Sequence of chain 1.A:
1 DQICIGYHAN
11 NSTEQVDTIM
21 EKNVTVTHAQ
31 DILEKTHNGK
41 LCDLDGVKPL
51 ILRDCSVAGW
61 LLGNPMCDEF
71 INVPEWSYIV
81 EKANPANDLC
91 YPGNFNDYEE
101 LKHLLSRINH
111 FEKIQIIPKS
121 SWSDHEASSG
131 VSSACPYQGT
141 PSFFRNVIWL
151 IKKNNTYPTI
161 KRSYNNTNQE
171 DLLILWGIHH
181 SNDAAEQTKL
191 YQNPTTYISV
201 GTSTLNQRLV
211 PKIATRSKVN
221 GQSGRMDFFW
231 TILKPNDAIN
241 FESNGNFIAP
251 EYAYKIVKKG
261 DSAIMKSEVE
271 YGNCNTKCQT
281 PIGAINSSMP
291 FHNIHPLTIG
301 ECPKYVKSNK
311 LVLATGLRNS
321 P

This protein binds this small molecule.
Small molecule (SMILES): CC(=O)N[C@H]1[C@H](O[C@H]2[C@H](O)[C@@H](NC(C)=O)CO[C@@H]2CO)O[C@H](CO)[C@@H](O)[C@@H]1O

Binding-site contacts:
Ligand atom C1 contacts residue GLN15 of chain 1.A at 3.6 Å.
Ligand atom O5 contacts residue ASN23 of chain 1.A at 2.4 Å (h-bond).
Ligand atom C8 contacts residue VAL16 of chain 1.A at 4.1 Å (hydrophobic).
Ligand atom N2 contacts residue ASN23 of chain 1.A at 2.8 Å (h-bond).
Ligand atom C3 contacts residue LYS310 of chain 1.A at 3.7 Å.
Ligand atom C3 contacts residue ASN23 of chain 1.A at 3.8 Å.
Ligand atom C8 contacts residue ASP17 of chain 1.A at 4.0 Å.
Ligand atom C7 contacts residue GLN15 of chain 1.A at 3.9 Å.
Ligand atom O6 contacts residue ASN23 of chain 1.A at 4.4 Å.
Ligand atom N2 contacts residue GLN15 of chain 1.A at 4.4 Å.
Ligand atom C8 contacts residue LYS310 of chain 1.A at 3.1 Å.
Ligand atom O7 contacts residue LYS22 of chain 1.A at 3.0 Å (salt-bridge).
Ligand atom N2 contacts residue LYS310 of chain 1.A at 4.2 Å.
Ligand atom C2 contacts residue ASN23 of chain 1.A at 2.5 Å.
Ligand atom C8 contacts residue LYS22 of chain 1.A at 3.2 Å.
Ligand atom C7 contacts residue ASN23 of chain 1.A at 3.3 Å.
Ligand atom O3 contacts residue LYS310 of chain 1.A at 3.2 Å (salt-bridge).
Ligand atom C7 contacts residue ASP17 of chain 1.A at 4.1 Å.
Ligand atom C1 contacts residue ASN23 of chain 1.A at 1.4 Å.
Ligand atom O3 contacts residue ASP17 of chain 1.A at 4.3 Å.
Ligand atom O7 contacts residue ASN23 of chain 1.A at 3.2 Å (h-bond).
Ligand atom C8 contacts residue GLN15 of chain 1.A at 3.5 Å.
Ligand atom O7 contacts residue LYS310 of chain 1.A at 4.0 Å.
Ligand atom O7 contacts residue GLN15 of chain 1.A at 3.3 Å (h-bond).
Ligand atom C4 contacts residue ASN23 of chain 1.A at 4.3 Å.
Ligand atom C5 contacts residue ASN23 of chain 1.A at 3.7 Å.
Ligand atom N2 contacts residue ASP17 of chain 1.A at 3.4 Å (salt-bridge).
Ligand atom C7 contacts residue LYS310 of chain 1.A at 3.8 Å.
Ligand atom C2 contacts residue ASP17 of chain 1.A at 4.2 Å.
Ligand atom C7 contacts residue LYS22 of chain 1.A at 3.5 Å.